Binding-site contacts:
Ligand atom CG contacts residue ASP398 of chain 1.C at 3.9 Å.
Ligand atom OXT contacts residue THR402 of chain 1.C at 3.8 Å.
Ligand atom OD2 contacts residue ARG401 of chain 1.C at 2.7 Å (salt-bridge).
Ligand atom CB contacts residue VAL358 of chain 1.C at 3.9 Å (hydrophobic).
Ligand atom N contacts residue THR402 of chain 1.C at 3.8 Å.
Ligand atom OD1 contacts residue ALA361 of chain 1.C at 3.0 Å (h-bond).
Ligand atom CB contacts residue ALA356 of chain 1.C at 3.9 Å (hydrophobic).
Ligand atom CA contacts residue ASP398 of chain 1.C at 3.4 Å.
Ligand atom OD1 contacts residue GLY360 of chain 1.C at 3.8 Å.
Ligand atom CA contacts residue ASN405 of chain 1.C at 4.1 Å.
Ligand atom N contacts residue VAL358 of chain 1.C at 2.7 Å (h-bond).
Ligand atom CG contacts residue THR317 of chain 1.C at 3.7 Å.
Ligand atom OD2 contacts residue THR317 of chain 1.C at 2.8 Å (h-bond).
Ligand atom O contacts residue GLY357 of chain 1.C at 3.3 Å.
Ligand atom O contacts residue SER279 of chain 1.C at 3.4 Å.
Ligand atom OXT contacts residue MET314 of chain 1.C at 4.0 Å.
Ligand atom C contacts residue ASN405 of chain 1.C at 3.8 Å.
Ligand atom OXT contacts residue SER280 of chain 1.C at 2.2 Å (h-bond).
Ligand atom N contacts residue PRO359 of chain 1.C at 3.7 Å.
Ligand atom CG contacts residue GLY362 of chain 1.C at 3.1 Å.
Ligand atom O contacts residue ALA356 of chain 1.C at 3.9 Å.
Ligand atom CG contacts residue ARG401 of chain 1.C at 3.2 Å.
Ligand atom CB contacts residue THR317 of chain 1.C at 3.7 Å.
Ligand atom OD1 contacts residue GLY362 of chain 1.C at 2.6 Å (h-bond).
Ligand atom C contacts residue THR402 of chain 1.C at 3.6 Å.
Ligand atom CA contacts residue VAL358 of chain 1.C at 3.8 Å (hydrophobic).
Ligand atom O contacts residue ARG278 of chain 1.C at 4.2 Å.
Ligand atom C contacts residue SER280 of chain 1.C at 3.0 Å.
Ligand atom OD1 contacts residue VAL358 of chain 1.C at 4.0 Å.
Ligand atom CG contacts residue ALA361 of chain 1.C at 4.0 Å (hydrophobic).
Ligand atom OD2 contacts residue GLY362 of chain 1.C at 3.4 Å.
Ligand atom O contacts residue SER280 of chain 1.C at 2.8 Å (h-bond).
Ligand atom O contacts residue VAL358 of chain 1.C at 3.6 Å.
Ligand atom OXT contacts residue ASN405 of chain 1.C at 2.8 Å (h-bond).
Ligand atom N contacts residue ARG278 of chain 1.C at 3.2 Å (salt-bridge).
Ligand atom CA contacts residue THR402 of chain 1.C at 3.6 Å.
Ligand atom N contacts residue ASP398 of chain 1.C at 2.9 Å (salt-bridge).
Ligand atom N contacts residue GLY360 of chain 1.C at 4.0 Å.
Ligand atom OD1 contacts residue ARG401 of chain 1.C at 2.5 Å (salt-bridge).
Ligand atom OD1 contacts residue ASP398 of chain 1.C at 3.6 Å.

A protein and the small-molecule ligand that binds it are described below.
Small molecule (SMILES): N[C@@H](CC(=O)O)C(=O)O

Sequence of chain 1.C:
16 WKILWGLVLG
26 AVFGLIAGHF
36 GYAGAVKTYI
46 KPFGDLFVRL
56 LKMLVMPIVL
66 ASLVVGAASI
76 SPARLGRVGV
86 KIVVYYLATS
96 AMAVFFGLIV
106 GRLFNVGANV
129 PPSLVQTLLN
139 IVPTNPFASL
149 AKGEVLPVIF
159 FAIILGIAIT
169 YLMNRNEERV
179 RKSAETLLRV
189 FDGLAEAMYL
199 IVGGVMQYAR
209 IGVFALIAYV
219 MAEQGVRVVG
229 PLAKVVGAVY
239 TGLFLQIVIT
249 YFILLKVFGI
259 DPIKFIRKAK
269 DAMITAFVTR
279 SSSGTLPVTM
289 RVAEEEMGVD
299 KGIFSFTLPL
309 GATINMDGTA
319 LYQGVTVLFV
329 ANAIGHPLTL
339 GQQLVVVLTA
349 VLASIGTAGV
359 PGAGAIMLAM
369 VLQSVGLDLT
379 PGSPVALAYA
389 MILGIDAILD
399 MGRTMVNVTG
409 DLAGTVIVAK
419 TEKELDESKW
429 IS